This small molecule binds to this protein.
Small molecule (SMILES): Nc1ncnc2c1ncn2[C@@H]1O[C@H](CO[P](=O)(O)O[C@H]2[C@@H](O)[C@H](n3cnc4c(N)ncnc43)O[C@@H]2CO[P](=O)(O)O[C@H]2[C@@H](O)[C@H](n3cnc4c(N)ncnc43)O[C@@H]2COP(=O)(O)O)[C@@H](O)[C@H]1O

Binding-site contacts:
Ligand atom N1 contacts residue U2 of chain 34.C at 3.5 Å (h-bond).
Ligand atom C2 contacts residue U2 of chain 34.C at 3.2 Å.
Ligand atom C6 contacts residue U3 of chain 34.C at 3.3 Å.
Ligand atom N3 contacts residue U2 of chain 34.C at 3.7 Å.
Ligand atom C2 contacts residue U1 of chain 34.C at 3.5 Å.
Ligand atom N1 contacts residue U3 of chain 34.C at 2.7 Å (h-bond).
Ligand atom N1 contacts residue U1 of chain 34.C at 2.8 Å (h-bond).
Ligand atom C4 contacts residue U2 of chain 34.C at 4.3 Å.
Ligand atom N6 contacts residue U2 of chain 34.C at 4.2 Å.
Ligand atom N6 contacts residue U1 of chain 34.C at 2.8 Å (h-bond).
Ligand atom C2 contacts residue U3 of chain 34.C at 3.0 Å.
Ligand atom C6 contacts residue U2 of chain 34.C at 4.1 Å.
Ligand atom N3 contacts residue U3 of chain 34.C at 4.2 Å.
Ligand atom N6 contacts residue U3 of chain 34.C at 3.0 Å (h-bond).
Ligand atom C6 contacts residue U1 of chain 34.C at 3.6 Å.